This small molecule binds to this protein.
Small molecule (SMILES): CC(=O)N[C@@H]1[C@@H](O)[C@H](O)[C@@H](CO)O[C@H]1O

Sequence of chain 1.B:
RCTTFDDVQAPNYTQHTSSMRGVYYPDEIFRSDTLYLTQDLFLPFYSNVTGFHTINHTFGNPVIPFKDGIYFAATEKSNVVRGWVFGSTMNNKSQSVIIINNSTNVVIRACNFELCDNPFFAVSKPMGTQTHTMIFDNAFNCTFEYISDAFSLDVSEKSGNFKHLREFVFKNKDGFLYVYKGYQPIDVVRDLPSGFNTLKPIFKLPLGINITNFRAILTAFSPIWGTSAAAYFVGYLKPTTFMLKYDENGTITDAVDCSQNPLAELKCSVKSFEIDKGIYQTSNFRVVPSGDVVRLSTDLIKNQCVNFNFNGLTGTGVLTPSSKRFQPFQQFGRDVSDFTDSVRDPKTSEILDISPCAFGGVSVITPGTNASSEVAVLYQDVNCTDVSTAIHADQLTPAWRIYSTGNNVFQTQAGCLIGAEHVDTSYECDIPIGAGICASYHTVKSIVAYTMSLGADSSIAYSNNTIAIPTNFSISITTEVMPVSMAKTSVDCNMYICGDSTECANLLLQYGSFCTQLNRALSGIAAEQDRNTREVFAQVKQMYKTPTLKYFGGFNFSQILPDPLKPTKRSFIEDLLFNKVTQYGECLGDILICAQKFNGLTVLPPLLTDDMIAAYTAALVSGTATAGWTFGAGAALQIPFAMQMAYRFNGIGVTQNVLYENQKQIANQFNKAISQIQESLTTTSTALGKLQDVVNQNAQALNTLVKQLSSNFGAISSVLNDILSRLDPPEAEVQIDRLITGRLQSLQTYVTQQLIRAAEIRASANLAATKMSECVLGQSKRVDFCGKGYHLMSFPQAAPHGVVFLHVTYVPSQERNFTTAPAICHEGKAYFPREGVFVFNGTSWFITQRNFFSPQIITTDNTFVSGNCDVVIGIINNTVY

Binding-site contacts:
Ligand atom N2 contacts residue LEU818 of chain 1.B at 4.3 Å.
Ligand atom O7 contacts residue ILE819 of chain 1.B at 4.0 Å.
Ligand atom C4 contacts residue ASN589 of chain 1.A at 4.2 Å.
Ligand atom C7 contacts residue GLN617 of chain 1.A at 4.4 Å.
Ligand atom C2 contacts residue ASN589 of chain 1.A at 2.5 Å.
Ligand atom O5 contacts residue ASN589 of chain 1.A at 2.4 Å (h-bond).
Ligand atom N2 contacts residue ASN589 of chain 1.A at 3.0 Å (h-bond).
Ligand atom C3 contacts residue ASN589 of chain 1.A at 3.8 Å.
Ligand atom C7 contacts residue ASN589 of chain 1.A at 3.5 Å.
Ligand atom C8 contacts residue ASN589 of chain 1.A at 3.9 Å.
Ligand atom C8 contacts residue GLN617 of chain 1.A at 3.4 Å.
Ligand atom C8 contacts residue LEU818 of chain 1.B at 3.3 Å (hydrophobic).
Ligand atom C1 contacts residue ASN589 of chain 1.A at 1.4 Å.
Ligand atom C1 contacts residue THR591 of chain 1.A at 4.0 Å.
Ligand atom C5 contacts residue ASN589 of chain 1.A at 3.7 Å.
Ligand atom O7 contacts residue LEU818 of chain 1.B at 3.2 Å (h-bond).
Ligand atom O7 contacts residue ASN589 of chain 1.A at 3.6 Å (h-bond).
Ligand atom C7 contacts residue LEU818 of chain 1.B at 3.4 Å (hydrophobic).
Ligand atom O7 contacts residue CYS820 of chain 1.B at 3.7 Å.
Ligand atom N2 contacts residue GLN617 of chain 1.A at 4.5 Å.
Ligand atom O5 contacts residue THR591 of chain 1.A at 4.3 Å.

Sequence of chain 1.A:
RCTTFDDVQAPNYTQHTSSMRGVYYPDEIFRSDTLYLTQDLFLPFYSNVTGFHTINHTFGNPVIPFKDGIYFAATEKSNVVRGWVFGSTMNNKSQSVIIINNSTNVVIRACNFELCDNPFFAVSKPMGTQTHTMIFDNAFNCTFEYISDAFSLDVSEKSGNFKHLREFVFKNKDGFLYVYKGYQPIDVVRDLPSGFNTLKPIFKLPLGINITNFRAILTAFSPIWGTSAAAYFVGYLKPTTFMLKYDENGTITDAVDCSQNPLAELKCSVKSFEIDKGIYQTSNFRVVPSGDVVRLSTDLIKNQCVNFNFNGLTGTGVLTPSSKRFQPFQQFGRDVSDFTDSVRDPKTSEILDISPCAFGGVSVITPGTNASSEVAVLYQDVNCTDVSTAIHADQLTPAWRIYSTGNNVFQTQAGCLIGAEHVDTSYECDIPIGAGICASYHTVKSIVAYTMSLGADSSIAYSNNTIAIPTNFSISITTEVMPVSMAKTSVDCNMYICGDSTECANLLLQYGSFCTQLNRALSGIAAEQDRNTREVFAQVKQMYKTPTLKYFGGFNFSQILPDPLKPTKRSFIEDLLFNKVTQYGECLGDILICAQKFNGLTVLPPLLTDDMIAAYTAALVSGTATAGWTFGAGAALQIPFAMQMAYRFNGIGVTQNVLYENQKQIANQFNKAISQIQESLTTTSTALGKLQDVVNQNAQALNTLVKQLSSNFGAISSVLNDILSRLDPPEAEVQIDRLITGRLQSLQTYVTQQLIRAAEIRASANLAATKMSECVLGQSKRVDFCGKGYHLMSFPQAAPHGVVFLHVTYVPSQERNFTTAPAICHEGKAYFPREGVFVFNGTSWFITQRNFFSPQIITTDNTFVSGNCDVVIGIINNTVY